This protein binds this small molecule.
Small molecule (SMILES): N[C@@H](CO)C(=O)O

Sequence of chain 1.A:
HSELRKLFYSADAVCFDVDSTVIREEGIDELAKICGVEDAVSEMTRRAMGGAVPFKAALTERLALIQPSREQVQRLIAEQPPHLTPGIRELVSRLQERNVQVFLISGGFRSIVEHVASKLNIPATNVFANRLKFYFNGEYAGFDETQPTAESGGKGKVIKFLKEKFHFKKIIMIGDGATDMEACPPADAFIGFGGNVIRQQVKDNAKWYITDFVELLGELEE

Binding-site contacts:
Ligand atom O contacts residue ALA181 of chain 1.A at 4.5 Å.
Ligand atom CA contacts residue ARG202 of chain 1.A at 4.3 Å.
Ligand atom OG contacts residue LYS158 of chain 1.A at 4.2 Å.
Ligand atom CA contacts residue PO41 of chain 1.C at 4.4 Å.
Ligand atom OXT contacts residue ALA181 of chain 1.A at 2.7 Å (h-bond).
Ligand atom C contacts residue ARG202 of chain 1.A at 2.9 Å.
Ligand atom C contacts residue ALA181 of chain 1.A at 3.8 Å (hydrophobic).
Ligand atom OXT contacts residue THR182 of chain 1.A at 3.2 Å (h-bond).
Ligand atom OG contacts residue ASP20 of chain 1.A at 4.2 Å.
Ligand atom OXT contacts residue GLY180 of chain 1.A at 2.5 Å.
Ligand atom C contacts residue GLY180 of chain 1.A at 3.0 Å.
Ligand atom CA contacts residue ASP183 of chain 1.A at 4.4 Å.
Ligand atom CA contacts residue ASP179 of chain 1.A at 4.4 Å.
Ligand atom CB contacts residue PO41 of chain 1.C at 3.1 Å.
Ligand atom C contacts residue THR182 of chain 1.A at 4.0 Å.
Ligand atom OG contacts residue ASP179 of chain 1.A at 4.5 Å.
Ligand atom CA contacts residue GLY180 of chain 1.A at 4.0 Å.
Ligand atom O contacts residue GLY180 of chain 1.A at 3.3 Å.
Ligand atom CA contacts residue THR182 of chain 1.A at 3.7 Å.
Ligand atom OG contacts residue PO41 of chain 1.C at 2.1 Å (h-bond).
Ligand atom O contacts residue ARG202 of chain 1.A at 1.9 Å (salt-bridge).
Ligand atom N contacts residue THR182 of chain 1.A at 2.8 Å (h-bond).
Ligand atom O contacts residue ASP179 of chain 1.A at 4.1 Å.
Ligand atom CB contacts residue ARG202 of chain 1.A at 4.5 Å.
Ligand atom OXT contacts residue ARG202 of chain 1.A at 2.7 Å (salt-bridge).
Ligand atom OG contacts residue ASP22 of chain 1.A at 4.3 Å.
Ligand atom CB contacts residue ASP179 of chain 1.A at 4.0 Å.